A small-molecule ligand and the protein it binds are described below.
Small molecule (SMILES): Oc1ccc(/C=C/c2cc(O)cc(O)c2)cc1

Binding-site contacts:
Ligand atom C9 contacts residue ILE138 of chain 1.C at 4.2 Å (hydrophobic).
Ligand atom O1 contacts residue ILE176 of chain 1.C at 3.0 Å.
Ligand atom O3 contacts residue HIS71 of chain 1.C at 3.2 Å.
Ligand atom C12 contacts residue ASP173 of chain 1.C at 4.3 Å.
Ligand atom O1 contacts residue VAL172 of chain 1.C at 4.0 Å.
Ligand atom C8 contacts residue ILE138 of chain 1.C at 3.8 Å (hydrophobic).
Ligand atom C11 contacts residue VAL97 of chain 1.C at 4.3 Å (hydrophobic).
Ligand atom C11 contacts residue ILE176 of chain 1.C at 3.5 Å (hydrophobic).
Ligand atom C4 contacts residue ILE138 of chain 1.C at 4.1 Å (hydrophobic).
Ligand atom C9 contacts residue TRP142 of chain 1.C at 4.2 Å (hydrophobic).
Ligand atom C2 contacts residue LEU93 of chain 1.C at 4.0 Å (hydrophobic).
Ligand atom C8 contacts residue TRP142 of chain 1.C at 3.7 Å (hydrophobic).
Ligand atom O2 contacts residue ALA75 of chain 1.C at 4.1 Å.
Ligand atom C14 contacts residue ILE138 of chain 1.C at 4.2 Å (hydrophobic).
Ligand atom C3 contacts residue ALA75 of chain 1.C at 4.1 Å (hydrophobic).
Ligand atom C3 contacts residue LEU93 of chain 1.C at 4.1 Å (hydrophobic).
Ligand atom O2 contacts residue GLU79 of chain 1.C at 4.4 Å.
Ligand atom O1 contacts residue ASP173 of chain 1.C at 3.2 Å.
Ligand atom O3 contacts residue ALA75 of chain 1.C at 4.1 Å.
Ligand atom C13 contacts residue TYR169 of chain 1.C at 3.6 Å (hydrophobic).
Ligand atom C10 contacts residue VAL97 of chain 1.C at 4.2 Å (hydrophobic).
Ligand atom O3 contacts residue HIS68 of chain 1.C at 3.3 Å (h-bond).
Ligand atom O2 contacts residue TRP142 of chain 1.C at 2.8 Å (h-bond).
Ligand atom C12 contacts residue ILE176 of chain 1.C at 3.6 Å (hydrophobic).
Ligand atom C4 contacts residue TRP142 of chain 1.C at 3.5 Å (hydrophobic).
Ligand atom C2 contacts residue ARG76 of chain 1.C at 4.3 Å.
Ligand atom C1 contacts residue HIS71 of chain 1.C at 3.8 Å.
Ligand atom C7 contacts residue ILE138 of chain 1.C at 4.2 Å (hydrophobic).
Ligand atom C6 contacts residue HIS71 of chain 1.C at 4.0 Å.
Ligand atom C4 contacts residue LEU93 of chain 1.C at 4.4 Å (hydrophobic).
Ligand atom C13 contacts residue VAL172 of chain 1.C at 3.9 Å (hydrophobic).
Ligand atom C2 contacts residue ALA75 of chain 1.C at 3.3 Å (hydrophobic).
Ligand atom C14 contacts residue TYR169 of chain 1.C at 3.8 Å (hydrophobic).
Ligand atom C13 contacts residue ASP173 of chain 1.C at 4.3 Å.
Ligand atom O2 contacts residue LEU93 of chain 1.C at 4.3 Å.
Ligand atom C14 contacts residue TRP142 of chain 1.C at 3.8 Å (hydrophobic).
Ligand atom C1 contacts residue ALA75 of chain 1.C at 4.1 Å (hydrophobic).
Ligand atom C12 contacts residue VAL172 of chain 1.C at 4.0 Å (hydrophobic).
Ligand atom O3 contacts residue ASP72 of chain 1.C at 3.5 Å (salt-bridge).
Ligand atom C3 contacts residue TRP142 of chain 1.C at 3.5 Å (hydrophobic).

Sequence of chain 1.C:
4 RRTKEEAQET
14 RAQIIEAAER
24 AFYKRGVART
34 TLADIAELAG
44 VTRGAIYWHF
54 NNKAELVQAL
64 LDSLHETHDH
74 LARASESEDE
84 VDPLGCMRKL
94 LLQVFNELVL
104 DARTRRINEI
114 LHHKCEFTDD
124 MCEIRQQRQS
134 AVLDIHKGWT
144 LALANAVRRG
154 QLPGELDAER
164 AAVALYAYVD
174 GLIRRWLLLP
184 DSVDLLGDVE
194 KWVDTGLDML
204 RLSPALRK